Binding-site contacts:
Ligand atom C2 contacts residue ASN343 of chain 1.A at 2.5 Å.
Ligand atom O7 contacts residue GLY339 of chain 1.A at 4.0 Å.
Ligand atom C4 contacts residue ASN343 of chain 1.A at 4.2 Å.
Ligand atom C7 contacts residue ASN343 of chain 1.A at 3.9 Å.
Ligand atom C3 contacts residue ASN343 of chain 1.A at 3.8 Å.
Ligand atom C5 contacts residue ASN343 of chain 1.A at 3.5 Å.
Ligand atom C1 contacts residue ASN343 of chain 1.A at 1.4 Å.
Ligand atom C8 contacts residue GLY339 of chain 1.A at 4.4 Å.
Ligand atom O5 contacts residue ASN343 of chain 1.A at 2.3 Å (h-bond).
Ligand atom N2 contacts residue ASN343 of chain 1.A at 3.0 Å (h-bond).
Ligand atom C6 contacts residue ASN343 of chain 1.A at 3.9 Å.
Ligand atom C8 contacts residue PHE338 of chain 1.A at 4.3 Å (hydrophobic).
Ligand atom C8 contacts residue PHE342 of chain 1.A at 3.7 Å (hydrophobic).
Ligand atom O7 contacts residue ASN343 of chain 1.A at 4.3 Å.
Ligand atom C7 contacts residue GLY339 of chain 1.A at 4.2 Å.
Ligand atom N2 contacts residue PHE342 of chain 1.A at 4.1 Å.
Ligand atom C7 contacts residue PHE342 of chain 1.A at 4.3 Å (hydrophobic).

The small molecule below binds the protein below.
Small molecule (SMILES): CC(=O)N[C@H]1[C@H](O[C@H]2[C@H](O)[C@@H](NC(C)=O)CO[C@@H]2CO)O[C@H](CO)[C@@H](O)[C@@H]1O

Sequence of chain 1.A:
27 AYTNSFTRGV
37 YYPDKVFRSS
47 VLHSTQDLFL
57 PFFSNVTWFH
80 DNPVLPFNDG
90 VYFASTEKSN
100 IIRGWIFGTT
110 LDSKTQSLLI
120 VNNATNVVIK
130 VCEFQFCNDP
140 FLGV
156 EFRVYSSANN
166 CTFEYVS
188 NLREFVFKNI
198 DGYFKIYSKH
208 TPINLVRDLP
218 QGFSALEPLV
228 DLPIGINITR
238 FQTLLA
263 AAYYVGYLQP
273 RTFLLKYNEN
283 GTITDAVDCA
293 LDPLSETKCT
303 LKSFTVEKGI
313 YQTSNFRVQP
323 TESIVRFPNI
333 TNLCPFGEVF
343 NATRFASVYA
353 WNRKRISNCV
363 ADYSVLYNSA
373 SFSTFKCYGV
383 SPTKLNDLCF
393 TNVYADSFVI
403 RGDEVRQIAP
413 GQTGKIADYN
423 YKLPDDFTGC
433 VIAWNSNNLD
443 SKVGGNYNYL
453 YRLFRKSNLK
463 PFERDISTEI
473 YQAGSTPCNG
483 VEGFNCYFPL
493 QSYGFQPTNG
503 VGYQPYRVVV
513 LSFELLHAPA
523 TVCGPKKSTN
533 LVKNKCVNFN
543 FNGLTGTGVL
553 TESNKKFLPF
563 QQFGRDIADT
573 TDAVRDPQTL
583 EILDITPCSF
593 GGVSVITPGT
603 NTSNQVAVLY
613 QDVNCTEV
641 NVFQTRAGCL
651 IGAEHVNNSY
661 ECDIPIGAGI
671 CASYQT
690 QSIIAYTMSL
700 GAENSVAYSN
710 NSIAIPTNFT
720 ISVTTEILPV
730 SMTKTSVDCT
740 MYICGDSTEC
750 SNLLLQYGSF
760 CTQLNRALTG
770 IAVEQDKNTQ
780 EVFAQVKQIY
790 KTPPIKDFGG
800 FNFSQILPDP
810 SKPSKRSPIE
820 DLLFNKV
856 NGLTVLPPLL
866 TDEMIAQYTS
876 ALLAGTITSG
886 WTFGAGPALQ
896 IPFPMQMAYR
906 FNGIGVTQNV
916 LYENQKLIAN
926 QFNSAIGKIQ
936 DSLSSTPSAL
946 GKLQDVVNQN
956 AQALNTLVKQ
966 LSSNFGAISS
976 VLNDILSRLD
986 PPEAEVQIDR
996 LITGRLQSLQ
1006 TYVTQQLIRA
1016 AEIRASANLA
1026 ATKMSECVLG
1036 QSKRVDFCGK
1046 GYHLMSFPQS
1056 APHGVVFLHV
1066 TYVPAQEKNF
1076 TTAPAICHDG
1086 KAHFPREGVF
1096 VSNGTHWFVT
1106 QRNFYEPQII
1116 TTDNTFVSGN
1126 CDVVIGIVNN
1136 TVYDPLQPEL